A protein and the small-molecule ligand that binds it are described below.
Small molecule (SMILES): CC(=O)N[C@@H]1[C@@H](O)[C@H](O)[C@@H](CO)O[C@H]1O

Binding-site contacts:
Ligand atom C8 contacts residue TYR25 of chain 1.B at 4.1 Å (hydrophobic).
Ligand atom C6 contacts residue TYR25 of chain 1.B at 4.1 Å (hydrophobic).
Ligand atom C5 contacts residue TYR25 of chain 1.B at 3.7 Å (hydrophobic).
Ligand atom C2 contacts residue ASN58 of chain 1.B at 2.6 Å.
Ligand atom C1 contacts residue TYR25 of chain 1.B at 3.8 Å (hydrophobic).
Ligand atom O5 contacts residue TYR25 of chain 1.B at 4.2 Å.
Ligand atom C1 contacts residue ASN58 of chain 1.B at 1.4 Å.
Ligand atom C3 contacts residue TYR25 of chain 1.B at 3.8 Å (hydrophobic).
Ligand atom C7 contacts residue ASN58 of chain 1.B at 3.8 Å.
Ligand atom C5 contacts residue ASN58 of chain 1.B at 3.7 Å.
Ligand atom C7 contacts residue TYR25 of chain 1.B at 4.2 Å (hydrophobic).
Ligand atom O5 contacts residue ASN58 of chain 1.B at 2.4 Å (h-bond).
Ligand atom N2 contacts residue TYR25 of chain 1.B at 3.6 Å.
Ligand atom C2 contacts residue TYR25 of chain 1.B at 4.2 Å (hydrophobic).
Ligand atom C4 contacts residue TYR25 of chain 1.B at 4.1 Å (hydrophobic).
Ligand atom C8 contacts residue ASN58 of chain 1.B at 4.0 Å.
Ligand atom C4 contacts residue ASN58 of chain 1.B at 4.3 Å.
Ligand atom O4 contacts residue TYR25 of chain 1.B at 3.9 Å.
Ligand atom C3 contacts residue ASN58 of chain 1.B at 3.9 Å.
Ligand atom N2 contacts residue ASN58 of chain 1.B at 2.8 Å (h-bond).

Sequence of chain 1.B:
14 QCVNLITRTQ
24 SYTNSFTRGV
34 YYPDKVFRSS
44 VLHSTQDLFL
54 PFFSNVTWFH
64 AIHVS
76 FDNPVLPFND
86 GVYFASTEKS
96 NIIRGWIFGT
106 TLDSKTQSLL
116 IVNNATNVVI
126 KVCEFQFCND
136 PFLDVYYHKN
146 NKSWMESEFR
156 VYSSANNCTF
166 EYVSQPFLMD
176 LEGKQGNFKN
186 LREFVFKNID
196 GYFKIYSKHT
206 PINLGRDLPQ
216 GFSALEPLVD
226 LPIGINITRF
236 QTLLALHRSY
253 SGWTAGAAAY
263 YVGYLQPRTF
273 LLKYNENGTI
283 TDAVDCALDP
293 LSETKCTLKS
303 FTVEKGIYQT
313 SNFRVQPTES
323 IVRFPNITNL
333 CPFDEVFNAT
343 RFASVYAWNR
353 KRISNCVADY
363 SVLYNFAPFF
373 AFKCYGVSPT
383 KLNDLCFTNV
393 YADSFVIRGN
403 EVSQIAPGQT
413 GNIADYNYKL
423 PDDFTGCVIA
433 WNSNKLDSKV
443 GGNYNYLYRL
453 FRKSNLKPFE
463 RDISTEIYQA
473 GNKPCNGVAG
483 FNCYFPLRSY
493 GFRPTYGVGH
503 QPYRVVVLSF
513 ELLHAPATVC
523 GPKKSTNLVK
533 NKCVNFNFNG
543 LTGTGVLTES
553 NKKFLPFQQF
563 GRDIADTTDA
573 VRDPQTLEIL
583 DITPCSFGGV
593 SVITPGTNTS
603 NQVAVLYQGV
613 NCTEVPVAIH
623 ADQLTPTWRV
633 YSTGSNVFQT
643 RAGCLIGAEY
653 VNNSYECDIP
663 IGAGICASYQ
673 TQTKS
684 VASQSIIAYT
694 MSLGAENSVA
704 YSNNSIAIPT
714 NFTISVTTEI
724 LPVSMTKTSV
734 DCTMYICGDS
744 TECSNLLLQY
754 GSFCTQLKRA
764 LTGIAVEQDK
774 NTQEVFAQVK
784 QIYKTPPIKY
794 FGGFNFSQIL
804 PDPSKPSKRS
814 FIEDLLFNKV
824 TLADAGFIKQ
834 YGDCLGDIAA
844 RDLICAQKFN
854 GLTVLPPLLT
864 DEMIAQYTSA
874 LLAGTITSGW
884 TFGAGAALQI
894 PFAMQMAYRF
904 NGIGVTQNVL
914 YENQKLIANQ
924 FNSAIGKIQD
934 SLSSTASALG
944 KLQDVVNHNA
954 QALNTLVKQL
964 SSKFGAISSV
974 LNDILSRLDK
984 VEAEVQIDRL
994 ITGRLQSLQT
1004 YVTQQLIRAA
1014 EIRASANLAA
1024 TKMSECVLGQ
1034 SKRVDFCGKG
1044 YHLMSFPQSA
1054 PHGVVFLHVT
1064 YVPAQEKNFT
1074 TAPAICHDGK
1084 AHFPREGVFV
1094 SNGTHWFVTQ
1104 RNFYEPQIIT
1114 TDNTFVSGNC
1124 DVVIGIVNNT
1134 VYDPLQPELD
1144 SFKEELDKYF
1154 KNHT